Binding-site contacts:
Ligand atom C4 contacts residue ASN311 of chain 1.C at 4.2 Å.
Ligand atom O7 contacts residue ASN311 of chain 1.C at 2.9 Å (h-bond).
Ligand atom C8 contacts residue SER349 of chain 1.C at 3.5 Å.
Ligand atom O3 contacts residue GLU309 of chain 1.C at 3.9 Å.
Ligand atom C2 contacts residue ASN311 of chain 1.C at 2.5 Å.
Ligand atom C5 contacts residue ASN311 of chain 1.C at 3.6 Å.
Ligand atom C6 contacts residue ARG455 of chain 1.C at 4.0 Å.
Ligand atom O7 contacts residue NAG2 of chain 1.Y at 4.0 Å.
Ligand atom O5 contacts residue NAG2 of chain 1.X at 3.4 Å.
Ligand atom O7 contacts residue ASN347 of chain 1.C at 4.4 Å.
Ligand atom C4 contacts residue GLU309 of chain 1.C at 4.0 Å.
Ligand atom C1 contacts residue NAG2 of chain 1.X at 4.4 Å.
Ligand atom N2 contacts residue GLU309 of chain 1.C at 4.0 Å.
Ligand atom C7 contacts residue ASN311 of chain 1.C at 3.1 Å.
Ligand atom O7 contacts residue NAG1 of chain 1.X at 2.5 Å (h-bond).
Ligand atom O6 contacts residue ASN311 of chain 1.C at 4.3 Å.
Ligand atom C1 contacts residue ASN311 of chain 1.C at 1.4 Å.
Ligand atom O5 contacts residue ASN311 of chain 1.C at 2.4 Å (h-bond).
Ligand atom C1 contacts residue GLU309 of chain 1.C at 4.2 Å.
Ligand atom O6 contacts residue ARG455 of chain 1.C at 2.8 Å (salt-bridge).
Ligand atom C3 contacts residue ASN311 of chain 1.C at 3.8 Å.
Ligand atom C8 contacts residue ASN311 of chain 1.C at 4.4 Å.
Ligand atom C7 contacts residue NAG1 of chain 1.X at 3.7 Å.
Ligand atom C2 contacts residue NAG1 of chain 1.X at 4.5 Å.
Ligand atom C5 contacts residue GLU309 of chain 1.C at 4.2 Å.
Ligand atom C8 contacts residue ASN347 of chain 1.C at 3.7 Å.
Ligand atom C3 contacts residue GLU309 of chain 1.C at 3.3 Å.
Ligand atom O4 contacts residue GLU309 of chain 1.C at 4.0 Å.
Ligand atom C5 contacts residue NAG2 of chain 1.X at 4.0 Å.
Ligand atom C2 contacts residue GLU309 of chain 1.C at 4.0 Å.
Ligand atom N2 contacts residue ASN311 of chain 1.C at 3.0 Å (h-bond).
Ligand atom C6 contacts residue NAG2 of chain 1.X at 3.8 Å.
Ligand atom C4 contacts residue NAG2 of chain 1.X at 4.2 Å.
Ligand atom C7 contacts residue ASN347 of chain 1.C at 4.3 Å.
Ligand atom O6 contacts residue SER457 of chain 1.C at 4.0 Å.
Ligand atom O5 contacts residue ARG455 of chain 1.C at 4.2 Å.
Ligand atom C8 contacts residue ILE348 of chain 1.C at 4.0 Å (hydrophobic).
Ligand atom O6 contacts residue NAG2 of chain 1.X at 3.8 Å.

Sequence of chain 1.C:
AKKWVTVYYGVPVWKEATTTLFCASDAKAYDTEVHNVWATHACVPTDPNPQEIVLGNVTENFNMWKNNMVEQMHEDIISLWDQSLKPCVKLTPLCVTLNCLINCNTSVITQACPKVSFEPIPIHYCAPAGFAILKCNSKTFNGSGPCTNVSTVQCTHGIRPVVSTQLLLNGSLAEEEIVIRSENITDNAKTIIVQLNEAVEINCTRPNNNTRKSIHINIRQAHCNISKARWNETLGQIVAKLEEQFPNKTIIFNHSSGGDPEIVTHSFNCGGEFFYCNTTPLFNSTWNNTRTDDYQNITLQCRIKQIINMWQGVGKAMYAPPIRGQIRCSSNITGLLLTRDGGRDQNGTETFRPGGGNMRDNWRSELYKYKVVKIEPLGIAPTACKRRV

This protein binds this small molecule.
Small molecule (SMILES): CC(=O)N[C@H]1[C@H](O[C@H]2[C@H](O)[C@@H](NC(C)=O)CO[C@@H]2CO)O[C@H](CO)[C@@H](O)[C@@H]1O